Binding-site contacts:
Ligand atom C2 contacts residue GLN580 of chain 1.A at 4.3 Å.
Ligand atom O7 contacts residue ASN331 of chain 1.A at 3.8 Å.
Ligand atom C4 contacts residue THR581 of chain 1.A at 4.4 Å.
Ligand atom O7 contacts residue GLN580 of chain 1.A at 3.5 Å (h-bond).
Ligand atom C3 contacts residue ASN331 of chain 1.A at 3.8 Å.
Ligand atom C7 contacts residue GLN580 of chain 1.A at 4.5 Å.
Ligand atom C5 contacts residue GLN580 of chain 1.A at 3.4 Å.
Ligand atom O5 contacts residue ASN331 of chain 1.A at 2.4 Å (h-bond).
Ligand atom O4 contacts residue THR581 of chain 1.A at 3.7 Å.
Ligand atom N2 contacts residue ASN331 of chain 1.A at 2.9 Å (h-bond).
Ligand atom C6 contacts residue GLN580 of chain 1.A at 3.9 Å.
Ligand atom C4 contacts residue GLN580 of chain 1.A at 4.3 Å.
Ligand atom C6 contacts residue THR581 of chain 1.A at 4.0 Å.
Ligand atom C1 contacts residue ASN331 of chain 1.A at 1.4 Å.
Ligand atom C3 contacts residue GLN580 of chain 1.A at 4.1 Å.
Ligand atom C4 contacts residue ASN331 of chain 1.A at 4.2 Å.
Ligand atom C1 contacts residue GLN580 of chain 1.A at 3.4 Å.
Ligand atom C5 contacts residue ASN331 of chain 1.A at 3.7 Å.
Ligand atom C5 contacts residue THR581 of chain 1.A at 3.9 Å.
Ligand atom C2 contacts residue ASN331 of chain 1.A at 2.5 Å.
Ligand atom C7 contacts residue ASN331 of chain 1.A at 3.6 Å.
Ligand atom O5 contacts residue GLN580 of chain 1.A at 3.2 Å (h-bond).

Sequence of chain 1.A:
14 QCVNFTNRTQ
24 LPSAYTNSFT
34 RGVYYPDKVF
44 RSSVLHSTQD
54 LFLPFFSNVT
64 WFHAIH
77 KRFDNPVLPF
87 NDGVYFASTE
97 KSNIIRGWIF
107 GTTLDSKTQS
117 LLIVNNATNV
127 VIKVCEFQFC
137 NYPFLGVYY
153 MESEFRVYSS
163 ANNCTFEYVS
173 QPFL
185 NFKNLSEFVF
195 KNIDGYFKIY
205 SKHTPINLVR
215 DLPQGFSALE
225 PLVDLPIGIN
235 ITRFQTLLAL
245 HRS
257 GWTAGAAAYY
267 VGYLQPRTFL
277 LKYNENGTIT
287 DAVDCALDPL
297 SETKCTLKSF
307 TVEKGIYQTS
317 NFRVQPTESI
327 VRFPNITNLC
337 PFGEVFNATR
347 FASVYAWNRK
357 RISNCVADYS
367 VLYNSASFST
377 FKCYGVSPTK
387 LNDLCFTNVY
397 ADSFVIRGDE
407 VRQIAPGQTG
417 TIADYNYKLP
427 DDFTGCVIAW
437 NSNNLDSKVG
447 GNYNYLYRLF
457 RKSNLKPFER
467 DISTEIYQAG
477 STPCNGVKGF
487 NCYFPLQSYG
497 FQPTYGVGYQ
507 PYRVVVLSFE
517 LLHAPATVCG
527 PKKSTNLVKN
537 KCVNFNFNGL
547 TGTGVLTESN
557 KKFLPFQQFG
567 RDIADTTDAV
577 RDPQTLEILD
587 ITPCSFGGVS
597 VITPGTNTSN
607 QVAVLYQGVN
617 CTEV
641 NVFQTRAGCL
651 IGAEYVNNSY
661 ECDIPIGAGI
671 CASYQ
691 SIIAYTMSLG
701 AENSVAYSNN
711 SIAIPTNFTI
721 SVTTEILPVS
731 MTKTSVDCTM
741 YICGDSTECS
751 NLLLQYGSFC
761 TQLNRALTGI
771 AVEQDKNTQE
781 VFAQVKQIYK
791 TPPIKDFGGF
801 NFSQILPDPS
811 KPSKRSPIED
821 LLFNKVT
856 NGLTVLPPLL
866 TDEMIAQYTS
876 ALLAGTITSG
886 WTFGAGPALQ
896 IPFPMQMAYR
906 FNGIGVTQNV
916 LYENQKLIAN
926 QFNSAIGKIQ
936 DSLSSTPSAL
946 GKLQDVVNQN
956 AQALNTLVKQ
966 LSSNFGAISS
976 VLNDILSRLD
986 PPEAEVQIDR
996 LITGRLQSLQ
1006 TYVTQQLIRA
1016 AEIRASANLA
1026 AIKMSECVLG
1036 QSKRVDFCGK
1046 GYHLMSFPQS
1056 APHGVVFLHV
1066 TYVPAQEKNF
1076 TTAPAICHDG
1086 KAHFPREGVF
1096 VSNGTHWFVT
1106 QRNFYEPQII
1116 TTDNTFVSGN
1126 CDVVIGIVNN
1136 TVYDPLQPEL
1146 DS

The protein below binds the small molecule below.
Small molecule (SMILES): CC(=O)N[C@@H]1[C@@H](O)[C@H](O)[C@@H](CO)O[C@H]1O